Sequence of chain 1.A:
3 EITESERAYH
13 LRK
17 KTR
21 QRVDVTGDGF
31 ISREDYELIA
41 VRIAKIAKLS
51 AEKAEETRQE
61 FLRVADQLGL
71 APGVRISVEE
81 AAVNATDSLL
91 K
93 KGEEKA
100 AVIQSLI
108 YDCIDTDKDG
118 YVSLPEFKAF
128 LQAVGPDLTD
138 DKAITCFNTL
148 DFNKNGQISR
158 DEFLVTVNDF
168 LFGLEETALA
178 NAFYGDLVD

This small molecule binds to this protein.
Small molecule (SMILES): O=C1N2C=C(c3ccc(O)cc3)N=C(Cc3ccccc3)C2=N[C@]1(O)Cc1ccc(O)cc1

Binding-site contacts:
Ligand atom C24 contacts residue GLY182 of chain 1.A at 3.8 Å.
Ligand atom O17 contacts residue ARG19 of chain 1.A at 2.7 Å (salt-bridge).
Ligand atom C8 contacts residue TYR181 of chain 1.A at 3.6 Å (hydrophobic).
Ligand atom C13 contacts residue TYR181 of chain 1.A at 3.6 Å (hydrophobic).
Ligand atom C12 contacts residue TYR181 of chain 1.A at 3.8 Å (hydrophobic).
Ligand atom C26 contacts residue PHE180 of chain 1.A at 3.4 Å (hydrophobic).
Ligand atom C24 contacts residue PHE180 of chain 1.A at 3.6 Å (hydrophobic).
Ligand atom C14 contacts residue ARG19 of chain 1.A at 3.8 Å.
Ligand atom N4 contacts residue TYR181 of chain 1.A at 3.8 Å.
Ligand atom C8 contacts residue PHE180 of chain 1.A at 3.4 Å (hydrophobic).
Ligand atom C26 contacts residue TYR181 of chain 1.A at 3.7 Å (hydrophobic).
Ligand atom C13 contacts residue TYR36 of chain 1.A at 3.7 Å (hydrophobic).
Ligand atom C20 contacts residue TYR181 of chain 1.A at 3.4 Å (hydrophobic).
Ligand atom C6 contacts residue PHE180 of chain 1.A at 3.7 Å (hydrophobic).
Ligand atom C16 contacts residue ILE39 of chain 1.A at 3.7 Å (hydrophobic).
Ligand atom N7 contacts residue PHE180 of chain 1.A at 2.8 Å (h-bond).
Ligand atom N7 contacts residue TYR181 of chain 1.A at 3.6 Å.
Ligand atom C21 contacts residue LEU135 of chain 1.A at 3.6 Å (hydrophobic).
Ligand atom N1 contacts residue TYR181 of chain 1.A at 3.4 Å.
Ligand atom O18 contacts residue ARG22 of chain 1.A at 3.0 Å (salt-bridge).
Ligand atom C31 contacts residue PHE124 of chain 1.A at 3.4 Å (hydrophobic).
Ligand atom C27 contacts residue PHE180 of chain 1.A at 3.4 Å (hydrophobic).
Ligand atom C5 contacts residue ARG22 of chain 1.A at 3.6 Å.
Ligand atom O25 contacts residue LYS139 of chain 1.A at 3.5 Å.
Ligand atom C15 contacts residue TYR181 of chain 1.A at 3.7 Å (hydrophobic).
Ligand atom C6 contacts residue LEU128 of chain 1.A at 3.7 Å (hydrophobic).
Ligand atom C9 contacts residue TYR181 of chain 1.A at 3.3 Å (hydrophobic).
Ligand atom C11 contacts residue ILE39 of chain 1.A at 3.8 Å (hydrophobic).
Ligand atom C21 contacts residue TYR181 of chain 1.A at 3.6 Å (hydrophobic).
Ligand atom C21 contacts residue GLY182 of chain 1.A at 3.5 Å.
Ligand atom C19 contacts residue TYR181 of chain 1.A at 3.6 Å (hydrophobic).
Ligand atom C14 contacts residue TYR181 of chain 1.A at 3.5 Å (hydrophobic).
Ligand atom C23 contacts residue GLY182 of chain 1.A at 3.6 Å.
Ligand atom C10 contacts residue ILE39 of chain 1.A at 3.5 Å (hydrophobic).
Ligand atom C14 contacts residue TYR36 of chain 1.A at 3.4 Å (hydrophobic).
Ligand atom C32 contacts residue PHE180 of chain 1.A at 3.6 Å (hydrophobic).
Ligand atom O17 contacts residue TYR36 of chain 1.A at 2.5 Å (h-bond).
Ligand atom O25 contacts residue GLY182 of chain 1.A at 3.4 Å.
Ligand atom C16 contacts residue TYR181 of chain 1.A at 3.8 Å (hydrophobic).
Ligand atom C22 contacts residue GLY182 of chain 1.A at 3.3 Å.